Binding-site contacts:
Ligand atom C20 contacts residue LEU59 of chain 1.A at 3.5 Å (hydrophobic).
Ligand atom C34 contacts residue ASP27 of chain 1.A at 3.6 Å.
Ligand atom O30 contacts residue SER69 of chain 1.A at 2.7 Å (h-bond).
Ligand atom C24 contacts residue SER107 of chain 1.A at 3.5 Å.
Ligand atom C28 contacts residue ARG106 of chain 1.A at 3.8 Å.
Ligand atom C17 contacts residue HIS137 of chain 1.A at 3.6 Å.
Ligand atom C24 contacts residue LEU65 of chain 1.A at 3.8 Å (hydrophobic).
Ligand atom O21 contacts residue HIS229 of chain 1.A at 2.8 Å (h-bond).
Ligand atom C2 contacts residue TRP118 of chain 1.A at 3.7 Å (hydrophobic).
Ligand atom C1 contacts residue TRP118 of chain 1.A at 3.7 Å (hydrophobic).
Ligand atom C32 contacts residue TYR26 of chain 1.A at 3.3 Å (hydrophobic).
Ligand atom C32 contacts residue ARG106 of chain 1.A at 3.6 Å.
Ligand atom O35 contacts residue TYR68 of chain 1.A at 3.7 Å.
Ligand atom C23 contacts residue LEU65 of chain 1.A at 3.7 Å (hydrophobic).
Ligand atom O31 contacts residue TYR26 of chain 1.A at 3.0 Å (h-bond).
Ligand atom C18 contacts residue HIS137 of chain 1.A at 3.6 Å.
Ligand atom O35 contacts residue ASP27 of chain 1.A at 3.8 Å.
Ligand atom C14 contacts residue LEU141 of chain 1.A at 3.8 Å (hydrophobic).
Ligand atom C25 contacts residue CYS120 of chain 1.A at 3.8 Å (hydrophobic).
Ligand atom C1 contacts residue VAL132 of chain 1.A at 3.6 Å (hydrophobic).
Ligand atom C33 contacts residue PHE33 of chain 1.A at 3.9 Å (hydrophobic).
Ligand atom C15 contacts residue VAL66 of chain 1.A at 3.8 Å (hydrophobic).
Ligand atom C23 contacts residue SER107 of chain 1.A at 3.5 Å.
Ligand atom C6 contacts residue VAL132 of chain 1.A at 3.5 Å (hydrophobic).
Ligand atom C20 contacts residue HIS137 of chain 1.A at 3.8 Å.
Ligand atom O35 contacts residue TYR26 of chain 1.A at 3.7 Å.
Ligand atom C16 contacts residue ILE100 of chain 1.A at 3.8 Å (hydrophobic).
Ligand atom C29 contacts residue SER107 of chain 1.A at 3.4 Å.
Ligand atom O35 contacts residue THR25 of chain 1.A at 3.5 Å (h-bond).
Ligand atom C15 contacts residue ILE100 of chain 1.A at 3.9 Å (hydrophobic).
Ligand atom O35 contacts residue ARG106 of chain 1.A at 3.2 Å (salt-bridge).
Ligand atom O31 contacts residue SER110 of chain 1.A at 2.9 Å (h-bond).
Ligand atom O30 contacts residue ARG106 of chain 1.A at 3.0 Å (salt-bridge).
Ligand atom C16 contacts residue HIS229 of chain 1.A at 3.5 Å.
Ligand atom C25 contacts residue SER110 of chain 1.A at 3.6 Å.
Ligand atom O21 contacts residue HIS137 of chain 1.A at 2.8 Å (h-bond).
Ligand atom O31 contacts residue SER107 of chain 1.A at 3.6 Å.
Ligand atom C18 contacts residue HIS229 of chain 1.A at 3.8 Å.
Ligand atom C26 contacts residue SER110 of chain 1.A at 3.7 Å.
Ligand atom C28 contacts residue SER69 of chain 1.A at 3.7 Å.

Sequence of chain 1.A:
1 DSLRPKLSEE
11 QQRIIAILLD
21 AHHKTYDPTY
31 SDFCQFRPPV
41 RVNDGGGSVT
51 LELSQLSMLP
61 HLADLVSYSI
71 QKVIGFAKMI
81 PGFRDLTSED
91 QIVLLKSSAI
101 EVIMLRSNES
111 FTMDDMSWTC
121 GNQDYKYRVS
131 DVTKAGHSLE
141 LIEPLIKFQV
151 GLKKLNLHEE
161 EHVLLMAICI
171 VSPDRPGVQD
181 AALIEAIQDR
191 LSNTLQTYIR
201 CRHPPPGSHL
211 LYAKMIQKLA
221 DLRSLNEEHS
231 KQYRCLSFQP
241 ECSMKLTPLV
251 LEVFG

The small molecule below binds the protein below.
Small molecule (SMILES): C[C@H](CCCC(C)(C)O)[C@H]1CC[C@@H]2C(/C=C/C3=C[C@@H](O)[C@H](CCCO)[C@H](O)C3)=CCC[C@@]21C